The small molecule below binds the protein below.
Small molecule (SMILES): [H]/N=C(\N)c1ccc([C@@H]2Cc3ccccc3B(O)O2)cc1

Binding-site contacts:
Ligand atom C12 contacts residue SER176 of chain 1.A at 3.6 Å.
Ligand atom C04 contacts residue SER171 of chain 1.A at 3.3 Å.
Ligand atom C04 contacts residue GLY193 of chain 1.A at 3.6 Å.
Ligand atom O35 contacts residue SER176 of chain 1.A at 2.1 Å (h-bond).
Ligand atom C31 contacts residue HIS41 of chain 1.A at 3.3 Å.
Ligand atom C08 contacts residue VAL190 of chain 1.A at 3.7 Å (hydrophobic).
Ligand atom C19 contacts residue HIS41 of chain 1.A at 3.6 Å.
Ligand atom O35 contacts residue GLY174 of chain 1.A at 3.7 Å.
Ligand atom N05 contacts residue SER171 of chain 1.A at 3.6 Å (h-bond).
Ligand atom C17 contacts residue SER176 of chain 1.A at 2.9 Å.
Ligand atom O35 contacts residue CYS172 of chain 1.A at 3.7 Å.
Ligand atom C22 contacts residue GLN173 of chain 1.A at 3.5 Å.
Ligand atom N05 contacts residue GLY193 of chain 1.A at 3.7 Å.
Ligand atom B32 contacts residue GLY174 of chain 1.A at 3.7 Å.
Ligand atom C31 contacts residue SER176 of chain 1.A at 2.7 Å.
Ligand atom N01 contacts residue ASN194 of chain 1.A at 3.2 Å (h-bond).
Ligand atom C23 contacts residue HIS41 of chain 1.A at 3.5 Å.
Ligand atom O33 contacts residue LEU25 of chain 1.A at 3.3 Å (h-bond).
Ligand atom C17 contacts residue GLN173 of chain 1.A at 3.7 Å.
Ligand atom N01 contacts residue SER171 of chain 1.A at 3.2 Å (h-bond).
Ligand atom C15 contacts residue GLY193 of chain 1.A at 3.7 Å.
Ligand atom C04 contacts residue ASP170 of chain 1.A at 3.8 Å.
Ligand atom N01 contacts residue GLY193 of chain 1.A at 3.7 Å.
Ligand atom O33 contacts residue ASP175 of chain 1.A at 3.5 Å (salt-bridge).
Ligand atom C19 contacts residue SER176 of chain 1.A at 3.0 Å.
Ligand atom N05 contacts residue ASP170 of chain 1.A at 3.4 Å (salt-bridge).
Ligand atom C22 contacts residue SER176 of chain 1.A at 3.2 Å.
Ligand atom O33 contacts residue GLY174 of chain 1.A at 3.0 Å (h-bond).
Ligand atom C29 contacts residue GLN173 of chain 1.A at 3.4 Å.
Ligand atom C31 contacts residue GLN173 of chain 1.A at 3.2 Å.
Ligand atom N01 contacts residue ASP170 of chain 1.A at 2.9 Å (salt-bridge).
Ligand atom C10 contacts residue SER176 of chain 1.A at 3.5 Å.
Ligand atom C10 contacts residue CYS172 of chain 1.A at 3.6 Å (hydrophobic).
Ligand atom N05 contacts residue TRP192 of chain 1.A at 3.4 Å (h-bond).
Ligand atom C25 contacts residue HIS41 of chain 1.A at 3.7 Å.
Ligand atom B32 contacts residue SER176 of chain 1.A at 1.9 Å.
Ligand atom O33 contacts residue SER176 of chain 1.A at 2.5 Å.
Ligand atom C22 contacts residue HIS41 of chain 1.A at 3.3 Å.
Ligand atom O35 contacts residue GLN173 of chain 1.A at 3.6 Å.
Ligand atom B32 contacts residue GLN173 of chain 1.A at 3.5 Å.

Sequence of chain 1.A:
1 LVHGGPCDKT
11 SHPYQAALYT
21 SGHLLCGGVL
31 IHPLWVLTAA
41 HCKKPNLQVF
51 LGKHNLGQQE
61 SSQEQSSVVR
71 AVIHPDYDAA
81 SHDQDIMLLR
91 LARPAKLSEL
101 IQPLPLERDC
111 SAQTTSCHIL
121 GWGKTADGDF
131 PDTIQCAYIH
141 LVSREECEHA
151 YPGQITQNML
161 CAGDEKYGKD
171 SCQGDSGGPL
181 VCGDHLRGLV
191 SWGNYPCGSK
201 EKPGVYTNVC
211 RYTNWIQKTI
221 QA